Sequence of chain 1.A:
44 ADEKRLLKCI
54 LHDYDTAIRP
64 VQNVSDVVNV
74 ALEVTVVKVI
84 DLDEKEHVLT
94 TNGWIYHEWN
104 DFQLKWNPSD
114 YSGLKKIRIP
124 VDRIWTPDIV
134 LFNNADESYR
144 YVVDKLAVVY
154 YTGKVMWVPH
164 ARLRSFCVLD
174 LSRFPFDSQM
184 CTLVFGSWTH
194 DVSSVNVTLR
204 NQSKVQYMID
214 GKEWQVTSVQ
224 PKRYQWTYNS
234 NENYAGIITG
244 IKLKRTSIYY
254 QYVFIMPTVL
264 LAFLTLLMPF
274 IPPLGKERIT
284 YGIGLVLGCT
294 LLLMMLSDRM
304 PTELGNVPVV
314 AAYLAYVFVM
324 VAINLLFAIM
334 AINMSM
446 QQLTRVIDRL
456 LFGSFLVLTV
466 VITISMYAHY

Binding-site contacts:
Ligand atom C2 contacts residue ARG226 of chain 1.A at 4.5 Å.
Ligand atom O7 contacts residue ASN199 of chain 1.A at 3.9 Å.
Ligand atom O5 contacts residue ARG226 of chain 1.A at 3.1 Å (salt-bridge).
Ligand atom C7 contacts residue VAL70 of chain 1.A at 4.4 Å (hydrophobic).
Ligand atom C5 contacts residue ASN199 of chain 1.A at 3.7 Å.
Ligand atom C8 contacts residue VAL70 of chain 1.A at 4.3 Å (hydrophobic).
Ligand atom C7 contacts residue ASN199 of chain 1.A at 3.6 Å.
Ligand atom C4 contacts residue ASN199 of chain 1.A at 4.2 Å.
Ligand atom C3 contacts residue ASN199 of chain 1.A at 3.8 Å.
Ligand atom N2 contacts residue VAL195 of chain 1.A at 4.3 Å.
Ligand atom O7 contacts residue VAL70 of chain 1.A at 4.1 Å.
Ligand atom C8 contacts residue VAL195 of chain 1.A at 3.6 Å (hydrophobic).
Ligand atom N2 contacts residue ASN199 of chain 1.A at 2.9 Å (h-bond).
Ligand atom O5 contacts residue ASN199 of chain 1.A at 2.4 Å (h-bond).
Ligand atom C1 contacts residue ARG226 of chain 1.A at 3.4 Å.
Ligand atom C1 contacts residue ASN199 of chain 1.A at 1.4 Å.
Ligand atom C2 contacts residue ASN199 of chain 1.A at 2.5 Å.
Ligand atom C6 contacts residue ARG226 of chain 1.A at 3.9 Å.
Ligand atom C5 contacts residue ARG226 of chain 1.A at 3.5 Å.

The small molecule below binds the protein below.
Small molecule (SMILES): CC(=O)N[C@@H]1[C@@H](O)[C@H](O)[C@@H](CO)O[C@H]1O